A protein and the small-molecule ligand that binds it are described below.
Small molecule (SMILES): CC(=O)N[C@@H]1[C@@H](O)[C@H](O)[C@@H](CO)O[C@H]1O

Binding-site contacts:
Ligand atom C6 contacts residue TRP255 of chain 1.C at 3.5 Å (hydrophobic).
Ligand atom C4 contacts residue ASN58 of chain 1.C at 4.2 Å.
Ligand atom O3 contacts residue TYR25 of chain 1.C at 4.3 Å.
Ligand atom C5 contacts residue ASN58 of chain 1.C at 3.6 Å.
Ligand atom C4 contacts residue TRP255 of chain 1.C at 3.7 Å (hydrophobic).
Ligand atom C8 contacts residue THR60 of chain 1.C at 3.7 Å.
Ligand atom C2 contacts residue TRP255 of chain 1.C at 4.2 Å (hydrophobic).
Ligand atom O7 contacts residue ASN58 of chain 1.C at 3.2 Å (h-bond).
Ligand atom C2 contacts residue TYR25 of chain 1.C at 4.0 Å (hydrophobic).
Ligand atom O5 contacts residue TRP255 of chain 1.C at 3.3 Å.
Ligand atom O7 contacts residue THR60 of chain 1.C at 4.2 Å.
Ligand atom O7 contacts residue TYR25 of chain 1.C at 3.0 Å.
Ligand atom C7 contacts residue ASN58 of chain 1.C at 3.0 Å.
Ligand atom N2 contacts residue ASN58 of chain 1.C at 2.9 Å (h-bond).
Ligand atom N2 contacts residue TYR25 of chain 1.C at 4.4 Å.
Ligand atom C8 contacts residue ASN58 of chain 1.C at 3.4 Å.
Ligand atom C2 contacts residue ASN58 of chain 1.C at 2.5 Å.
Ligand atom C5 contacts residue TRP255 of chain 1.C at 3.7 Å (hydrophobic).
Ligand atom O5 contacts residue ASN58 of chain 1.C at 2.3 Å (h-bond).
Ligand atom O4 contacts residue TRP255 of chain 1.C at 4.5 Å.
Ligand atom C3 contacts residue ASN58 of chain 1.C at 3.8 Å.
Ligand atom C7 contacts residue TYR25 of chain 1.C at 3.9 Å (hydrophobic).
Ligand atom O6 contacts residue TRP255 of chain 1.C at 4.4 Å.
Ligand atom C7 contacts residue THR60 of chain 1.C at 4.4 Å.
Ligand atom C1 contacts residue TRP255 of chain 1.C at 4.2 Å (hydrophobic).
Ligand atom C1 contacts residue ASN58 of chain 1.C at 1.4 Å.

Sequence of chain 1.C:
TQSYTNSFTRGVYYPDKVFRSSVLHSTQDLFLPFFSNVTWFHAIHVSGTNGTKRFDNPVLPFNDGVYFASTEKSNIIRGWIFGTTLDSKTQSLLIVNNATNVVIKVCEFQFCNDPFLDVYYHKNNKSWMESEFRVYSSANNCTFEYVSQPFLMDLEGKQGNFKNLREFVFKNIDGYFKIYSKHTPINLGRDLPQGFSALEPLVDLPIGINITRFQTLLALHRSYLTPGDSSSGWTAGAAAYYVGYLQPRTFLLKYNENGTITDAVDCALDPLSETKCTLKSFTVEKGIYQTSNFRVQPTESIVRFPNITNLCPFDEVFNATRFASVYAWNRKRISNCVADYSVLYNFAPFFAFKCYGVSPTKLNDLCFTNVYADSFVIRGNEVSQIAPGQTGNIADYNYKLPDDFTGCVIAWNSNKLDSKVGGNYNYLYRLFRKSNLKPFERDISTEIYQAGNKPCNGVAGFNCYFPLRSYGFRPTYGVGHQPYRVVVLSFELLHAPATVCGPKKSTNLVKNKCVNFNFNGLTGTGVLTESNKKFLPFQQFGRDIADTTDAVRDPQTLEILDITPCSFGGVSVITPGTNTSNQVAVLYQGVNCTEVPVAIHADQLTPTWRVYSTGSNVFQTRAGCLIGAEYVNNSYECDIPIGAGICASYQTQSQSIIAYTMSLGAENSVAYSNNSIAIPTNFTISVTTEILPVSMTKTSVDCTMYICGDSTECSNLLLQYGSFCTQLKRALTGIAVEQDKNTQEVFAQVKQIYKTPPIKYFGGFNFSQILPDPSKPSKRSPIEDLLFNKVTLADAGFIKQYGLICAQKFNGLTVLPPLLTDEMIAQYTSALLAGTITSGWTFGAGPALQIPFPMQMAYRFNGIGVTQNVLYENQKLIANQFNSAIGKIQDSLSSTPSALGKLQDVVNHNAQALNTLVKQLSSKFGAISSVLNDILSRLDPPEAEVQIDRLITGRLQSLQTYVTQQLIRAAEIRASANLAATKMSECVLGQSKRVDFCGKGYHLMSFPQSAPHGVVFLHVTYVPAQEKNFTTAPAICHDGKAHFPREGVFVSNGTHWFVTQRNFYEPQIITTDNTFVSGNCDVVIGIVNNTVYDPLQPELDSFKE